Sequence of chain 59.C:
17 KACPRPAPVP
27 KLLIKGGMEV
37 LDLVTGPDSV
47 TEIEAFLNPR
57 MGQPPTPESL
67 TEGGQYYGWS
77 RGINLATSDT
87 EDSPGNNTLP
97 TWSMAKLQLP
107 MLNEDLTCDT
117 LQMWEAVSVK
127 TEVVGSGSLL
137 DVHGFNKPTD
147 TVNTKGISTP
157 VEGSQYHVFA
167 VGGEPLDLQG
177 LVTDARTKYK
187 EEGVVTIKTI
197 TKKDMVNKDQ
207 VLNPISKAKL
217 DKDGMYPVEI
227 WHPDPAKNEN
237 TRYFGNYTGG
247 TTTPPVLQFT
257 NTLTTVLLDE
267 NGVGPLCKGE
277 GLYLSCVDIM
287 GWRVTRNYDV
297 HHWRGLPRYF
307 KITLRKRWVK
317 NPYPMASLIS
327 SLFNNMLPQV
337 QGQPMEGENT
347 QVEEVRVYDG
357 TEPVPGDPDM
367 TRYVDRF

The protein below binds the small molecule below.
Small molecule (SMILES): CC(=O)N[C@H]1[C@H]([C@H](O)[C@H](O)CO)O[C@@](O[C@H]2[C@@H](O)[C@@H](CO)O[C@@H](O[C@H]3[C@H](O)[C@@H](O)[C@H](O)O[C@@H]3CO)[C@@H]2O)(C(=O)O)C[C@@H]1O

Sequence of chain 59.D:
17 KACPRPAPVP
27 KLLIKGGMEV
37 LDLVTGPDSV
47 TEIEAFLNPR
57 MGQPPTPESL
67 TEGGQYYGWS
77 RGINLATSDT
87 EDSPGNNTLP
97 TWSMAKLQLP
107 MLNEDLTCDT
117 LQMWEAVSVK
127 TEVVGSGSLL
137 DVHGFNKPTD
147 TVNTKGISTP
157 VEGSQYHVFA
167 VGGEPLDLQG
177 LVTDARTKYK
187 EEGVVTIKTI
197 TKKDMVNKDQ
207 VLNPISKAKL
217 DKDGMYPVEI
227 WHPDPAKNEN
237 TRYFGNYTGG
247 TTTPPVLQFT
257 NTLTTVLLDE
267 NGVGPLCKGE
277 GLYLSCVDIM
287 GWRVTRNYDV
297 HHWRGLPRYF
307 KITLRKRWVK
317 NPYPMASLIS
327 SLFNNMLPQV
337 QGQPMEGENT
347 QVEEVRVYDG

Binding-site contacts:
Ligand atom C4 contacts residue ARG77 of chain 59.C at 4.4 Å.
Ligand atom O4 contacts residue ILE79 of chain 59.C at 3.7 Å.
Ligand atom C1 contacts residue GLY78 of chain 59.C at 4.2 Å.
Ligand atom O1B contacts residue ARG77 of chain 59.C at 2.7 Å (salt-bridge).
Ligand atom C6 contacts residue TYR72 of chain 59.C at 3.9 Å (hydrophobic).
Ligand atom O10 contacts residue THR291 of chain 59.C at 4.4 Å.
Ligand atom N5 contacts residue TYR72 of chain 59.C at 3.1 Å (h-bond).
Ligand atom O3 contacts residue VAL296 of chain 59.C at 4.4 Å.
Ligand atom C10 contacts residue TYR72 of chain 59.C at 4.0 Å (hydrophobic).
Ligand atom C4 contacts residue HIS298 of chain 59.C at 3.8 Å.
Ligand atom O4 contacts residue TYR72 of chain 59.C at 3.8 Å.
Ligand atom C3 contacts residue ARG77 of chain 59.C at 4.2 Å.
Ligand atom C2 contacts residue ARG77 of chain 59.C at 4.4 Å.
Ligand atom O4 contacts residue HIS298 of chain 59.C at 3.2 Å (h-bond).
Ligand atom O1A contacts residue TYR72 of chain 59.C at 3.6 Å.
Ligand atom C3 contacts residue HIS298 of chain 59.C at 3.5 Å.
Ligand atom O4 contacts residue ARG289 of chain 59.C at 4.5 Å.
Ligand atom C5 contacts residue TYR72 of chain 59.C at 3.6 Å (hydrophobic).
Ligand atom C2 contacts residue GLY78 of chain 59.C at 4.1 Å.
Ligand atom C3 contacts residue GLY78 of chain 59.C at 3.9 Å.
Ligand atom O1A contacts residue ARG77 of chain 59.C at 3.0 Å (salt-bridge).
Ligand atom C3 contacts residue GLY78 of chain 59.C at 4.3 Å.
Ligand atom O1A contacts residue HIS298 of chain 59.C at 4.3 Å.
Ligand atom O4 contacts residue ASN80 of chain 59.C at 4.3 Å.
Ligand atom C6 contacts residue ASN93 of chain 59.C at 3.7 Å.
Ligand atom C11 contacts residue ASP85 of chain 59.D at 4.0 Å.
Ligand atom C4 contacts residue TYR72 of chain 59.C at 3.4 Å (hydrophobic).
Ligand atom O6 contacts residue ASN93 of chain 59.C at 3.4 Å (h-bond).
Ligand atom O9 contacts residue ARG77 of chain 59.C at 3.8 Å.
Ligand atom O1A contacts residue GLY78 of chain 59.C at 3.8 Å.
Ligand atom C11 contacts residue TYR72 of chain 59.C at 4.3 Å (hydrophobic).
Ligand atom C4 contacts residue GLY78 of chain 59.C at 3.2 Å.
Ligand atom O10 contacts residue ASN293 of chain 59.C at 4.5 Å.
Ligand atom C1 contacts residue TYR72 of chain 59.C at 4.3 Å (hydrophobic).
Ligand atom O1B contacts residue TYR72 of chain 59.C at 4.4 Å.
Ligand atom O8 contacts residue ARG77 of chain 59.C at 3.6 Å (salt-bridge).
Ligand atom O4 contacts residue GLY78 of chain 59.C at 3.1 Å.
Ligand atom O4 contacts residue THR291 of chain 59.C at 3.3 Å.
Ligand atom O3 contacts residue GLY78 of chain 59.C at 3.4 Å.
Ligand atom C1 contacts residue ARG77 of chain 59.C at 3.3 Å.